Binding-site contacts:
Ligand atom O2 contacts residue MET118 of chain 1.B at 2.8 Å (h-bond).
Ligand atom C9 contacts residue ALA147 of chain 1.B at 4.2 Å (hydrophobic).
Ligand atom C6 contacts residue ILE148 of chain 1.B at 3.9 Å (hydrophobic).
Ligand atom C3H contacts residue PHE49 of chain 1.B at 3.8 Å (hydrophobic).
Ligand atom C1 contacts residue LEU190 of chain 1.B at 3.5 Å (hydrophobic).
Ligand atom C2H contacts residue PHE49 of chain 1.B at 4.3 Å (hydrophobic).
Ligand atom O2 contacts residue PHE49 of chain 1.B at 2.9 Å (h-bond).
Ligand atom N1 contacts residue THR50 of chain 1.B at 3.6 Å.
Ligand atom C3 contacts residue VAL218 of chain 1.B at 3.9 Å (hydrophobic).
Ligand atom C9 contacts residue LEU162 of chain 1.B at 3.9 Å (hydrophobic).
Ligand atom P1 contacts residue HIS246 of chain 1.B at 4.0 Å.
Ligand atom N3 contacts residue VAL218 of chain 1.B at 4.1 Å.
Ligand atom C7 contacts residue LEU187 of chain 1.B at 4.1 Å (hydrophobic).
Ligand atom N1 contacts residue PHE49 of chain 1.B at 3.6 Å (h-bond).
Ligand atom C6 contacts residue ILE145 of chain 1.B at 4.2 Å (hydrophobic).
Ligand atom C4 contacts residue ILE145 of chain 1.B at 3.7 Å (hydrophobic).
Ligand atom P1 contacts residue SER117 of chain 1.B at 1.6 Å.
Ligand atom C2H contacts residue VAL218 of chain 1.B at 3.8 Å (hydrophobic).
Ligand atom C9 contacts residue LEU187 of chain 1.B at 3.5 Å (hydrophobic).
Ligand atom O1 contacts residue VAL219 of chain 1.B at 4.3 Å.
Ligand atom C1 contacts residue SER117 of chain 1.B at 3.6 Å.
Ligand atom C10 contacts residue LEU162 of chain 1.B at 4.2 Å (hydrophobic).
Ligand atom C1H contacts residue PHE49 of chain 1.B at 4.0 Å (hydrophobic).
Ligand atom C1H contacts residue HIS246 of chain 1.B at 3.5 Å.
Ligand atom C10 contacts residue ALA147 of chain 1.B at 3.8 Å (hydrophobic).
Ligand atom C2H contacts residue SER117 of chain 1.B at 3.8 Å.
Ligand atom P1 contacts residue MET118 of chain 1.B at 3.6 Å.
Ligand atom C1 contacts residue PHE49 of chain 1.B at 3.7 Å (hydrophobic).
Ligand atom C2 contacts residue LEU190 of chain 1.B at 3.5 Å (hydrophobic).
Ligand atom C8 contacts residue ALA147 of chain 1.B at 3.9 Å (hydrophobic).
Ligand atom O1 contacts residue SER117 of chain 1.B at 2.5 Å (h-bond).
Ligand atom C3 contacts residue ILE145 of chain 1.B at 3.6 Å (hydrophobic).
Ligand atom C12 contacts residue GLY151 of chain 1.B at 3.9 Å.
Ligand atom P1 contacts residue PHE49 of chain 1.B at 4.2 Å.
Ligand atom C2H contacts residue HIS246 of chain 1.B at 4.1 Å.
Ligand atom O2 contacts residue SER117 of chain 1.B at 2.5 Å (h-bond).
Ligand atom C10 contacts residue GLY151 of chain 1.B at 4.0 Å.
Ligand atom C1H contacts residue SER117 of chain 1.B at 2.8 Å.
Ligand atom O2 contacts residue GLY48 of chain 1.B at 3.7 Å.
Ligand atom C2 contacts residue PHE49 of chain 1.B at 3.7 Å (hydrophobic).

This small molecule binds to this protein.
Small molecule (SMILES): CCCCCCCCCCCCOP(=O)(O)CCCN=[N+]=[N-]

Sequence of chain 1.B:
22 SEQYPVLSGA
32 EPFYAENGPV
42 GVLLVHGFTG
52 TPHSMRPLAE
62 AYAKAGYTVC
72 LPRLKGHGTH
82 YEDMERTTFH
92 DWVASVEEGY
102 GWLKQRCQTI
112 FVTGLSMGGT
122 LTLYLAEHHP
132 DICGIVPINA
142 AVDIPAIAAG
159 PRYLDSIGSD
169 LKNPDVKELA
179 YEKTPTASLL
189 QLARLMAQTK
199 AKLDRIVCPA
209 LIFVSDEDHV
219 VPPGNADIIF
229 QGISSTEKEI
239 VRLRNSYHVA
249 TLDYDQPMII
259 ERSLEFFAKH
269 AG